A small-molecule ligand and the protein it binds are described below.
Small molecule (SMILES): CC(=O)N[C@@H]1[C@@H](O)[C@H](O)[C@@H](CO)O[C@H]1O

Binding-site contacts:
Ligand atom O7 contacts residue ASN181 of chain 1.D at 4.4 Å.
Ligand atom O7 contacts residue GLU289 of chain 1.D at 3.9 Å.
Ligand atom C3 contacts residue SER223 of chain 1.D at 4.4 Å.
Ligand atom C5 contacts residue ASN181 of chain 1.D at 3.7 Å.
Ligand atom C7 contacts residue ASN181 of chain 1.D at 4.2 Å.
Ligand atom C1 contacts residue ASN181 of chain 1.D at 1.4 Å.
Ligand atom C8 contacts residue SER223 of chain 1.D at 4.4 Å.
Ligand atom O3 contacts residue PHE221 of chain 1.D at 2.6 Å (h-bond).
Ligand atom C3 contacts residue PHE221 of chain 1.D at 3.4 Å (hydrophobic).
Ligand atom C4 contacts residue ASN181 of chain 1.D at 4.2 Å.
Ligand atom O4 contacts residue SER223 of chain 1.D at 4.0 Å.
Ligand atom O3 contacts residue ASN222 of chain 1.D at 3.8 Å.
Ligand atom O5 contacts residue ASN181 of chain 1.D at 2.4 Å (h-bond).
Ligand atom C2 contacts residue ASN181 of chain 1.D at 2.5 Å.
Ligand atom C2 contacts residue PHE221 of chain 1.D at 4.0 Å (hydrophobic).
Ligand atom O7 contacts residue THR183 of chain 1.D at 3.5 Å (h-bond).
Ligand atom O3 contacts residue SER223 of chain 1.D at 3.2 Å (h-bond).
Ligand atom N2 contacts residue ASN181 of chain 1.D at 3.1 Å (h-bond).
Ligand atom O4 contacts residue ASN222 of chain 1.D at 4.5 Å.
Ligand atom C4 contacts residue PHE221 of chain 1.D at 3.3 Å (hydrophobic).
Ligand atom C3 contacts residue ASN181 of chain 1.D at 3.8 Å.
Ligand atom O4 contacts residue PHE221 of chain 1.D at 3.5 Å (h-bond).

Sequence of chain 1.D:
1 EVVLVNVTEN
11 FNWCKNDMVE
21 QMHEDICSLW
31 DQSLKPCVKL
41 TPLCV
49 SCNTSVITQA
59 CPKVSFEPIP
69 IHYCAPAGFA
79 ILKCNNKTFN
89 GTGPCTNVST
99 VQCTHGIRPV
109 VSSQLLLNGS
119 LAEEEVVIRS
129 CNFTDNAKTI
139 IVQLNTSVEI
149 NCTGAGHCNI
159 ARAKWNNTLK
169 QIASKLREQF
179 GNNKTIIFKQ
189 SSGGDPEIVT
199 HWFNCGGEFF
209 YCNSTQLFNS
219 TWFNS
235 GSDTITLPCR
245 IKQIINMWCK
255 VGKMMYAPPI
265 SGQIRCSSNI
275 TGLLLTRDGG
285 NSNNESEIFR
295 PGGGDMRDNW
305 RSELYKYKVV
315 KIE